Binding-site contacts:
Ligand atom O3G contacts residue GLY84 of chain 1.I at 3.4 Å (h-bond).
Ligand atom C3' contacts residue ASN197 of chain 1.J at 2.9 Å.
Ligand atom O2' contacts residue VAL196 of chain 1.J at 3.0 Å.
Ligand atom NA1 contacts residue GLY193 of chain 1.J at 3.4 Å.
Ligand atom O3' contacts residue ASN197 of chain 1.J at 2.9 Å (h-bond).
Ligand atom O6 contacts residue PHE79 of chain 1.J at 3.5 Å.
Ligand atom O3B contacts residue ASP125 of chain 1.I at 3.6 Å (salt-bridge).
Ligand atom O2G contacts residue ILE82 of chain 1.I at 3.2 Å (h-bond).
Ligand atom C5' contacts residue ASN197 of chain 1.J at 3.6 Å.
Ligand atom N2 contacts residue SER200 of chain 1.J at 3.1 Å (h-bond).
Ligand atom OA contacts residue ASN197 of chain 1.J at 2.2 Å (h-bond).
Ligand atom O3B contacts residue PHE85 of chain 1.I at 3.0 Å (h-bond).
Ligand atom O1G contacts residue ARG169 of chain 1.I at 3.2 Å (salt-bridge).
Ligand atom C2' contacts residue ASN197 of chain 1.J at 3.3 Å.
Ligand atom CA5 contacts residue GLY193 of chain 1.J at 3.6 Å.
Ligand atom O2B contacts residue GLU87 of chain 1.I at 3.0 Å (salt-bridge).
Ligand atom C3' contacts residue THR86 of chain 1.I at 3.6 Å.
Ligand atom PG contacts residue ARG169 of chain 1.I at 3.4 Å.
Ligand atom O3' contacts residue THR86 of chain 1.I at 3.0 Å (h-bond).
Ligand atom PG contacts residue MN1 of chain 1.WA at 3.5 Å.
Ligand atom CA4 contacts residue PRO94 of chain 1.I at 3.6 Å (hydrophobic).
Ligand atom CA2 contacts residue TRP192 of chain 1.J at 3.5 Å (hydrophobic).
Ligand atom O3G contacts residue ILE82 of chain 1.I at 3.3 Å (h-bond).
Ligand atom CA3 contacts residue TRP192 of chain 1.J at 3.4 Å (hydrophobic).
Ligand atom N7 contacts residue LYS121 of chain 1.J at 3.4 Å (salt-bridge).
Ligand atom C2' contacts residue VAL196 of chain 1.J at 3.5 Å (hydrophobic).
Ligand atom O3B contacts residue MN1 of chain 1.WA at 2.9 Å.
Ligand atom O2A contacts residue MN1 of chain 1.XA at 2.6 Å.
Ligand atom O2' contacts residue GLY193 of chain 1.J at 3.2 Å (h-bond).
Ligand atom O5' contacts residue ASP125 of chain 1.I at 3.7 Å.
Ligand atom NA1 contacts residue ASP194 of chain 1.J at 3.5 Å (salt-bridge).
Ligand atom CA contacts residue ASN197 of chain 1.J at 2.9 Å.
Ligand atom O3G contacts residue VAL83 of chain 1.I at 3.4 Å.
Ligand atom CA1 contacts residue GLY193 of chain 1.J at 3.6 Å.
Ligand atom O3G contacts residue ARG169 of chain 1.I at 2.2 Å (salt-bridge).
Ligand atom O2G contacts residue ASP81 of chain 1.I at 2.7 Å (salt-bridge).
Ligand atom CA6 contacts residue GLY193 of chain 1.J at 3.4 Å.
Ligand atom O2G contacts residue MN1 of chain 1.XA at 3.3 Å.
Ligand atom OA contacts residue GLY193 of chain 1.J at 2.9 Å (h-bond).
Ligand atom O2G contacts residue MN1 of chain 1.WA at 2.1 Å.

Sequence of chain 1.J:
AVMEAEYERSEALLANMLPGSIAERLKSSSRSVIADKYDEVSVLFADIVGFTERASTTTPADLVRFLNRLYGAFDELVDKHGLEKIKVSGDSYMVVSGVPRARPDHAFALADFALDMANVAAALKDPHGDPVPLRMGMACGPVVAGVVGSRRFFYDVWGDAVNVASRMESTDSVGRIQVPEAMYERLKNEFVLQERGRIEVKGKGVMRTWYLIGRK

A protein and the small-molecule ligand that binds it are described below.
Small molecule (SMILES): CNc1ccccc1C(=O)O[C@H]1[C@@H](O)[C@H](n2cnc3c(=O)[nH]c(N)nc32)O[C@@H]1CO[P](=O)(O)O[P](=O)(O)OP(=O)(O)O

Sequence of chain 1.I:
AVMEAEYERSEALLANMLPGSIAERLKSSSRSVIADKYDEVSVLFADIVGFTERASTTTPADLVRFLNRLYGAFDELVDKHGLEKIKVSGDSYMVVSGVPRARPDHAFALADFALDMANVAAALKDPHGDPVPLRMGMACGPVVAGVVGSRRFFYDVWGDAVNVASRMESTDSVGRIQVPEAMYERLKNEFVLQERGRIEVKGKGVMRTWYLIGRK